The protein below binds the small molecule below.
Small molecule (SMILES): CC(=O)N[C@@H]1[C@@H](O)[C@H](O)[C@@H](CO)O[C@H]1O

Binding-site contacts:
Ligand atom C2 contacts residue ASN256 of chain 7.A at 3.3 Å.
Ligand atom O5 contacts residue ASN256 of chain 7.A at 3.6 Å (h-bond).
Ligand atom C8 contacts residue ASN256 of chain 7.A at 3.9 Å.
Ligand atom O7 contacts residue ASN256 of chain 7.A at 3.1 Å (h-bond).
Ligand atom O6 contacts residue GLU259 of chain 7.A at 4.1 Å.
Ligand atom C7 contacts residue ASN256 of chain 7.A at 3.1 Å.
Ligand atom O6 contacts residue THR258 of chain 7.A at 3.7 Å.
Ligand atom C1 contacts residue ASN256 of chain 7.A at 2.5 Å.
Ligand atom N2 contacts residue ASN256 of chain 7.A at 3.1 Å (h-bond).

Sequence of chain 7.A:
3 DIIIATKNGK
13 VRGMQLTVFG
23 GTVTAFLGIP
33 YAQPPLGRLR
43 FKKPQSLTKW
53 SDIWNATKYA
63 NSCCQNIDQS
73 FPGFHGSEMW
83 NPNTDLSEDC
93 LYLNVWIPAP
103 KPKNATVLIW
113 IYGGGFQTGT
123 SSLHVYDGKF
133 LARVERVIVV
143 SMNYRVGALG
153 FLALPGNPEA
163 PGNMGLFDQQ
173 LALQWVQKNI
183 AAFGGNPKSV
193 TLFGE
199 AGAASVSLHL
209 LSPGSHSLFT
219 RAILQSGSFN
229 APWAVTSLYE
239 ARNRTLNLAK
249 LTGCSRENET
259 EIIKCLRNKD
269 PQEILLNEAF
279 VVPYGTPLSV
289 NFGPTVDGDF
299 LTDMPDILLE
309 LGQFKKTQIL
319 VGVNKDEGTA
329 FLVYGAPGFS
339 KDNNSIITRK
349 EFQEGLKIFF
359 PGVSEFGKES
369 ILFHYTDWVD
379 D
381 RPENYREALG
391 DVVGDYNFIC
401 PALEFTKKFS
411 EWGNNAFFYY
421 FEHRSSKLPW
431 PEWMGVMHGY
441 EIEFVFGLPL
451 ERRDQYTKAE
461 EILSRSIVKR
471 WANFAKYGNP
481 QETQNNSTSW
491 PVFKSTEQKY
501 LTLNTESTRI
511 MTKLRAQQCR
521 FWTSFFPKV